The small molecule below binds the protein below.
Small molecule (SMILES): Nc1nc2c(ncn2[C@@H]2O[C@H](CO[P](=O)(O)O[P](=O)(O)NP(=O)(O)O)[C@@H](O)[C@H]2O)c(=O)[nH]1

Binding-site contacts:
Ligand atom O3G contacts residue PRO38 of chain 1.E at 3.5 Å.
Ligand atom O1A contacts residue SER21 of chain 1.E at 3.4 Å (h-bond).
Ligand atom O1B contacts residue MG1 of chain 1.Q at 2.2 Å.
Ligand atom O4' contacts residue LYS121 of chain 1.E at 3.1 Å (salt-bridge).
Ligand atom N3B contacts residue TYR36 of chain 1.E at 3.6 Å.
Ligand atom N3B contacts residue GLY17 of chain 1.E at 3.0 Å (h-bond).
Ligand atom O3G contacts residue TYR36 of chain 1.E at 3.4 Å.
Ligand atom O6 contacts residue ALA150 of chain 1.E at 2.8 Å (h-bond).
Ligand atom C8 contacts residue ALA22 of chain 1.E at 3.5 Å (hydrophobic).
Ligand atom O2' contacts residue ASP34 of chain 1.E at 3.2 Å (salt-bridge).
Ligand atom C8 contacts residue GLY19 of chain 1.E at 3.5 Å.
Ligand atom C2' contacts residue VAL33 of chain 1.E at 3.5 Å (hydrophobic).
Ligand atom O1G contacts residue THR39 of chain 1.E at 3.0 Å (h-bond).
Ligand atom O2B contacts residue LYS20 of chain 1.E at 2.7 Å (salt-bridge).
Ligand atom PB contacts residue LYS20 of chain 1.E at 3.6 Å.
Ligand atom O2G contacts residue LYS20 of chain 1.E at 2.7 Å (salt-bridge).
Ligand atom O1B contacts residue SER21 of chain 1.E at 3.0 Å (h-bond).
Ligand atom O2B contacts residue VAL18 of chain 1.E at 3.4 Å (h-bond).
Ligand atom O2B contacts residue GLY19 of chain 1.E at 3.1 Å (h-bond).
Ligand atom O6 contacts residue ASP123 of chain 1.E at 3.6 Å.
Ligand atom O2' contacts residue VAL33 of chain 1.E at 2.7 Å (h-bond).
Ligand atom O2G contacts residue GLY64 of chain 1.E at 2.8 Å (h-bond).
Ligand atom O1A contacts residue GLY19 of chain 1.E at 3.4 Å.
Ligand atom N2 contacts residue ASP123 of chain 1.E at 3.0 Å (salt-bridge).
Ligand atom O3A contacts residue GLY19 of chain 1.E at 3.1 Å (h-bond).
Ligand atom O6 contacts residue ASN120 of chain 1.E at 3.2 Å (h-bond).
Ligand atom O2B contacts residue GLY17 of chain 1.E at 3.6 Å (h-bond).
Ligand atom O1B contacts residue LYS20 of chain 1.E at 3.6 Å (salt-bridge).
Ligand atom N1 contacts residue ASP123 of chain 1.E at 2.9 Å (salt-bridge).
Ligand atom O3' contacts residue ASP34 of chain 1.E at 3.0 Å (salt-bridge).
Ligand atom O6 contacts residue SER149 of chain 1.E at 3.4 Å.
Ligand atom O1A contacts residue ALA22 of chain 1.E at 2.8 Å (h-bond).
Ligand atom C6 contacts residue LYS121 of chain 1.E at 3.6 Å.
Ligand atom PG contacts residue MG1 of chain 1.Q at 3.4 Å.
Ligand atom PB contacts residue MG1 of chain 1.Q at 3.4 Å.
Ligand atom N3B contacts residue MG1 of chain 1.Q at 3.6 Å.
Ligand atom O6 contacts residue LYS121 of chain 1.E at 3.4 Å (salt-bridge).
Ligand atom N7 contacts residue ASN120 of chain 1.E at 3.1 Å (h-bond).
Ligand atom O2' contacts residue PHE32 of chain 1.E at 3.4 Å.
Ligand atom O1G contacts residue MG1 of chain 1.Q at 2.1 Å.

Sequence of chain 1.E:
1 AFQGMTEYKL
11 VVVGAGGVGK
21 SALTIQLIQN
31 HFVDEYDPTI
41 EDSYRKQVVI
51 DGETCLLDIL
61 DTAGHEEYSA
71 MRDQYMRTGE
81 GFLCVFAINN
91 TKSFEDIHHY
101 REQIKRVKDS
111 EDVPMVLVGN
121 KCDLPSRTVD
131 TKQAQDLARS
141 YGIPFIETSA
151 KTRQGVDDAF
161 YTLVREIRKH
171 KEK